Binding-site contacts:
Ligand atom O2P contacts residue HIS426 of chain 34.A at 3.6 Å.
Ligand atom N7 contacts residue PRO218 of chain 34.A at 4.0 Å.
Ligand atom O3' contacts residue LYS439 of chain 34.A at 3.5 Å.
Ligand atom C2' contacts residue ASP216 of chain 34.A at 4.3 Å.
Ligand atom O3' contacts residue GLU215 of chain 34.A at 3.5 Å (salt-bridge).
Ligand atom C8 contacts residue GLY437 of chain 34.A at 2.8 Å.
Ligand atom N7 contacts residue PRO429 of chain 34.A at 4.3 Å.
Ligand atom C8 contacts residue PRO429 of chain 34.A at 4.3 Å (hydrophobic).
Ligand atom O1P contacts residue LYS439 of chain 34.A at 2.6 Å.
Ligand atom N1 contacts residue HIS428 of chain 34.A at 3.3 Å.
Ligand atom C6 contacts residue HIS428 of chain 34.A at 4.2 Å.
Ligand atom O3' contacts residue ILE420 of chain 34.A at 4.2 Å.
Ligand atom N7 contacts residue VAL217 of chain 34.A at 3.7 Å.
Ligand atom C6 contacts residue PRO218 of chain 34.A at 4.2 Å (hydrophobic).
Ligand atom N6 contacts residue SER430 of chain 34.A at 3.7 Å.
Ligand atom N9 contacts residue PRO218 of chain 34.A at 4.2 Å.
Ligand atom N6 contacts residue HIS428 of chain 34.A at 4.0 Å.
Ligand atom P contacts residue LYS439 of chain 34.A at 3.3 Å.
Ligand atom C3' contacts residue GLY437 of chain 34.A at 3.9 Å.
Ligand atom C8 contacts residue PRO218 of chain 34.A at 4.2 Å (hydrophobic).
Ligand atom C1' contacts residue GLY437 of chain 34.A at 3.3 Å.
Ligand atom O1P contacts residue HIS426 of chain 34.A at 2.7 Å (h-bond).
Ligand atom P contacts residue HIS426 of chain 34.A at 3.9 Å.
Ligand atom C4 contacts residue PRO218 of chain 34.A at 4.1 Å (hydrophobic).
Ligand atom N3 contacts residue PRO429 of chain 34.A at 4.4 Å.
Ligand atom O3P contacts residue LYS439 of chain 34.A at 2.9 Å.
Ligand atom N6 contacts residue ASP407 of chain 34.A at 3.6 Å (salt-bridge).
Ligand atom O5' contacts residue LYS439 of chain 34.A at 3.8 Å.
Ligand atom N9 contacts residue GLY437 of chain 34.A at 3.3 Å (h-bond).
Ligand atom C2' contacts residue GLY437 of chain 34.A at 2.8 Å.
Ligand atom N9 contacts residue VAL217 of chain 34.A at 4.4 Å.
Ligand atom O3' contacts residue GLY437 of chain 34.A at 3.9 Å.
Ligand atom N9 contacts residue PRO429 of chain 34.A at 4.3 Å.
Ligand atom C2' contacts residue GLU215 of chain 34.A at 3.6 Å.
Ligand atom C6 contacts residue SER430 of chain 34.A at 4.2 Å.
Ligand atom N7 contacts residue GLY437 of chain 34.A at 3.5 Å (h-bond).
Ligand atom C8 contacts residue VAL217 of chain 34.A at 3.5 Å (hydrophobic).
Ligand atom C2 contacts residue HIS428 of chain 34.A at 3.8 Å.
Ligand atom C5 contacts residue PRO218 of chain 34.A at 4.0 Å (hydrophobic).
Ligand atom C3' contacts residue GLU215 of chain 34.A at 3.3 Å.

Sequence of chain 34.A:
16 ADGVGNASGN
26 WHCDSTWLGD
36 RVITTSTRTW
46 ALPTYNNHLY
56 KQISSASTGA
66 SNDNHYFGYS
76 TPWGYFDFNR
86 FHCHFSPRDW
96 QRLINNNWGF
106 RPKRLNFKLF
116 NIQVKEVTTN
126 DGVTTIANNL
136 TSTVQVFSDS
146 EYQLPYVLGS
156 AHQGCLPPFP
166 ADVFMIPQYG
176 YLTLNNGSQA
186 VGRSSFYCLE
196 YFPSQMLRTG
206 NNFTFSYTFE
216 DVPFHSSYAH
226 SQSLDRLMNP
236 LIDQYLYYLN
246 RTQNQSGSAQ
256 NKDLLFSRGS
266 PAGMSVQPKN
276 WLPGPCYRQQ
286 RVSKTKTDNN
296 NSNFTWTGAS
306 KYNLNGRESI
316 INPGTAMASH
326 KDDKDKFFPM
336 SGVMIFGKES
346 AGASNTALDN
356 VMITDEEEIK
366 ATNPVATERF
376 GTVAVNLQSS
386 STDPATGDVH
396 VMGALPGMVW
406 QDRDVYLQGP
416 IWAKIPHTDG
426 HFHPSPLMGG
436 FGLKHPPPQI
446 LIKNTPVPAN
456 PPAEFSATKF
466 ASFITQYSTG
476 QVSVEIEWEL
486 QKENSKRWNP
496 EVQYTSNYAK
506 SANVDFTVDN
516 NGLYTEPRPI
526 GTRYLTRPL

This small molecule binds to this protein.
Small molecule (SMILES): Nc1ncnc2c1ncn2[C@@H]1C[C@@H](O)[C@@H](COP(=O)(O)O)O1